Sequence of chain 1.B:
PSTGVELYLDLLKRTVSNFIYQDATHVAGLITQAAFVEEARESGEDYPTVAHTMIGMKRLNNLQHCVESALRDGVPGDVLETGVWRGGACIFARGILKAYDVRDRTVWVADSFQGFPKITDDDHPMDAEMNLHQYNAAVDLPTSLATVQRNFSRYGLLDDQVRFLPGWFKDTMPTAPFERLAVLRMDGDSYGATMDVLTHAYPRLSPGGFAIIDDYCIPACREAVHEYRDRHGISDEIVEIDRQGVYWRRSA

The protein below binds the small molecule below.
Small molecule (SMILES): CC[C@H]1OC(=O)/C=C/[C@H](C)[C@@H](O[C@@H]2O[C@H](C)C[C@H](N(C)C)[C@H]2O)[C@@H](C)C[C@@H](C)C(=O)/C=C/C=C/[C@@H]1CO[C@@H]1O[C@H](C)[C@@H](O)[C@@H](OC)[C@H]1OC

Binding-site contacts:
Ligand atom C25 contacts residue TYR69 of chain 1.B at 3.9 Å (hydrophobic).
Ligand atom O1 contacts residue PRO241 of chain 1.B at 3.5 Å.
Ligand atom C30 contacts residue ASP211 of chain 1.B at 3.5 Å.
Ligand atom C36 contacts residue MG1 of chain 1.H at 3.7 Å.
Ligand atom C36 contacts residue ASP211 of chain 1.B at 3.5 Å.
Ligand atom C28 contacts residue LEU154 of chain 1.B at 3.8 Å (hydrophobic).
Ligand atom C27 contacts residue TYR69 of chain 1.B at 3.6 Å (hydrophobic).
Ligand atom C23 contacts residue TYR157 of chain 1.B at 3.9 Å (hydrophobic).
Ligand atom C37 contacts residue GLN266 of chain 1.B at 3.4 Å.
Ligand atom C35 contacts residue MG1 of chain 1.H at 3.0 Å.
Ligand atom O10 contacts residue ASP236 of chain 1.B at 2.8 Å (salt-bridge).
Ligand atom C32 contacts residue MET76 of chain 1.B at 3.6 Å (hydrophobic).
Ligand atom C2 contacts residue LEU154 of chain 1.B at 3.8 Å (hydrophobic).
Ligand atom O9 contacts residue ASP209 of chain 1.B at 3.4 Å (salt-bridge).
Ligand atom C34 contacts residue ASP209 of chain 1.B at 3.2 Å.
Ligand atom C34 contacts residue ASP211 of chain 1.B at 3.1 Å.
Ligand atom C27 contacts residue TYR157 of chain 1.B at 3.7 Å (hydrophobic).
Ligand atom O5 contacts residue TYR69 of chain 1.B at 3.4 Å (h-bond).
Ligand atom C34 contacts residue SAH1 of chain 1.F at 3.2 Å.
Ligand atom O10 contacts residue GLN266 of chain 1.B at 2.8 Å (h-bond).
Ligand atom C35 contacts residue ASP237 of chain 1.B at 3.6 Å.
Ligand atom O8 contacts residue MET76 of chain 1.B at 3.7 Å.
Ligand atom C34 contacts residue MG1 of chain 1.H at 3.0 Å.
Ligand atom O1 contacts residue ILE240 of chain 1.B at 3.9 Å.
Ligand atom O10 contacts residue ASP237 of chain 1.B at 2.9 Å (salt-bridge).
Ligand atom C35 contacts residue GLN266 of chain 1.B at 3.3 Å.
Ligand atom C36 contacts residue ASP237 of chain 1.B at 3.4 Å.
Ligand atom O9 contacts residue ASP211 of chain 1.B at 2.7 Å (salt-bridge).
Ligand atom C33 contacts residue ASP211 of chain 1.B at 3.8 Å.
Ligand atom O9 contacts residue MG1 of chain 1.H at 2.3 Å.
Ligand atom O10 contacts residue ARG81 of chain 1.B at 3.8 Å.
Ligand atom C33 contacts residue MG1 of chain 1.H at 3.1 Å.
Ligand atom C29 contacts residue LEU154 of chain 1.B at 3.8 Å (hydrophobic).
Ligand atom C37 contacts residue CYS239 of chain 1.B at 3.7 Å (hydrophobic).
Ligand atom O9 contacts residue ASP237 of chain 1.B at 3.1 Å (salt-bridge).
Ligand atom C3 contacts residue ILE240 of chain 1.B at 3.7 Å (hydrophobic).
Ligand atom C26 contacts residue TYR157 of chain 1.B at 3.6 Å (hydrophobic).
Ligand atom O10 contacts residue MG1 of chain 1.H at 2.0 Å.
Ligand atom O6 contacts residue TYR157 of chain 1.B at 3.5 Å.
Ligand atom O11 contacts residue ASP211 of chain 1.B at 3.9 Å.